Sequence of chain 1.E:
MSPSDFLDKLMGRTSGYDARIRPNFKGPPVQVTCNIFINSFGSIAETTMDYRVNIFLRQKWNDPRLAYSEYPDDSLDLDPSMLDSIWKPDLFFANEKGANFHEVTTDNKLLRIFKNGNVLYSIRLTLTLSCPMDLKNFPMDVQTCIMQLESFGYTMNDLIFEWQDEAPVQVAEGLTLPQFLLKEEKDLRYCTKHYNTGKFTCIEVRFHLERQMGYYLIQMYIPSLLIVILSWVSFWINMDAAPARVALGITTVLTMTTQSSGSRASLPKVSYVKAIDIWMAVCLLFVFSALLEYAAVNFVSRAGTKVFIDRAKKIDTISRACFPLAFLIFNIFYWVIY

Sequence of chain 1.A:
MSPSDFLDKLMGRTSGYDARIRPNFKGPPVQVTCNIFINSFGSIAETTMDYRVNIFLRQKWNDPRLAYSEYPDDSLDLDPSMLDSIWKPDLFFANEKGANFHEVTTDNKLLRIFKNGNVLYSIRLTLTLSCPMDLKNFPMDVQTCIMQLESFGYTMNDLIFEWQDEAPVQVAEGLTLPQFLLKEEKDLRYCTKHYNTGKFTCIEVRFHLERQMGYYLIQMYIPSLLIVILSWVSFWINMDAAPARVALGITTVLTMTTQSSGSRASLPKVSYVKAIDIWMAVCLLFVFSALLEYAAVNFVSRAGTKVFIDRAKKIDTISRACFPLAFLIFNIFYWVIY

Binding-site contacts:
Ligand atom N3 contacts residue ASP80 of chain 1.A at 3.8 Å.
Ligand atom O2 contacts residue PHE32 of chain 1.E at 3.4 Å.
Ligand atom C15 contacts residue ASP84 of chain 1.A at 3.5 Å.
Ligand atom O5 contacts residue LEU85 of chain 1.A at 3.5 Å (h-bond).
Ligand atom C14 contacts residue TYR161 of chain 1.E at 3.5 Å (hydrophobic).
Ligand atom C9 contacts residue ASP84 of chain 1.A at 3.4 Å.
Ligand atom C16 contacts residue TYR161 of chain 1.E at 3.3 Å (hydrophobic).
Ligand atom C13 contacts residue TYR161 of chain 1.E at 3.8 Å (hydrophobic).
Ligand atom O4 contacts residue ASP84 of chain 1.A at 3.6 Å.
Ligand atom C17 contacts residue ARG27 of chain 1.E at 3.7 Å.
Ligand atom O3 contacts residue ARG29 of chain 1.E at 3.0 Å (salt-bridge).
Ligand atom C12 contacts residue PHE13 of chain 1.A at 3.5 Å (hydrophobic).
Ligand atom O4 contacts residue GLY160 of chain 1.E at 3.5 Å (h-bond).
Ligand atom C14 contacts residue ASP84 of chain 1.A at 3.5 Å.
Ligand atom C13 contacts residue ASP84 of chain 1.A at 3.7 Å.
Ligand atom C6 contacts residue TYR78 of chain 1.A at 3.8 Å (hydrophobic).
Ligand atom C14 contacts residue ASP165 of chain 1.E at 3.9 Å.
Ligand atom C3 contacts residue LEU85 of chain 1.A at 3.7 Å (hydrophobic).
Ligand atom O5 contacts residue TYR161 of chain 1.E at 3.4 Å.
Ligand atom C16 contacts residue ASP84 of chain 1.A at 3.8 Å.
Ligand atom C19 contacts residue GLY160 of chain 1.E at 3.4 Å.
Ligand atom C19 contacts residue LEU85 of chain 1.A at 3.7 Å (hydrophobic).
Ligand atom O3 contacts residue ASP165 of chain 1.E at 3.6 Å.
Ligand atom C12 contacts residue PRO10 of chain 1.A at 3.9 Å (hydrophobic).
Ligand atom C4 contacts residue LEU83 of chain 1.A at 4.0 Å (hydrophobic).
Ligand atom C17 contacts residue ASP86 of chain 1.A at 3.8 Å.
Ligand atom O4 contacts residue TYR161 of chain 1.E at 3.4 Å.
Ligand atom C5 contacts residue TYR78 of chain 1.A at 3.7 Å (hydrophobic).
Ligand atom C11 contacts residue PRO10 of chain 1.A at 3.8 Å (hydrophobic).
Ligand atom O2 contacts residue ARG29 of chain 1.E at 2.9 Å (salt-bridge).
Ligand atom C11 contacts residue PHE32 of chain 1.E at 3.5 Å (hydrophobic).
Ligand atom C10 contacts residue ASP84 of chain 1.A at 3.5 Å.
Ligand atom C18 contacts residue ARG27 of chain 1.E at 3.4 Å.
Ligand atom O2 contacts residue ILE28 of chain 1.E at 3.8 Å.
Ligand atom C2 contacts residue ASP84 of chain 1.A at 3.3 Å.
Ligand atom O1 contacts residue LEU85 of chain 1.A at 3.3 Å.
Ligand atom C18 contacts residue TYR161 of chain 1.E at 3.9 Å (hydrophobic).
Ligand atom O1 contacts residue LEU14 of chain 1.A at 3.9 Å.
Ligand atom C15 contacts residue TYR161 of chain 1.E at 3.2 Å (hydrophobic).
Ligand atom C17 contacts residue TYR161 of chain 1.E at 3.2 Å (hydrophobic).

This protein binds this small molecule.
Small molecule (SMILES): C[C@H]1[C@H]2C(=O)N(C)c3ccncc3[C@H]2CN1S(=O)(=O)c1ccc2c(c1)OCO2